The protein below binds the small molecule below.
Small molecule (SMILES): CC(=O)N[C@H]1[C@H](O[C@H]2[C@H](O)[C@@H](NC(C)=O)CO[C@@H]2CO)O[C@H](CO)[C@@H](O)[C@@H]1O

Binding-site contacts:
Ligand atom C8 contacts residue GLY157 of chain 15.F at 4.5 Å.
Ligand atom C6 contacts residue ASP155 of chain 15.F at 4.3 Å.
Ligand atom O5 contacts residue ASN154 of chain 15.F at 2.4 Å (h-bond).
Ligand atom O5 contacts residue THR156 of chain 15.F at 3.8 Å.
Ligand atom C6 contacts residue GLY157 of chain 15.F at 4.2 Å.
Ligand atom C2 contacts residue ASN154 of chain 15.F at 3.5 Å.
Ligand atom C5 contacts residue ASN154 of chain 15.F at 2.1 Å.
Ligand atom C7 contacts residue THR156 of chain 15.F at 3.4 Å.
Ligand atom O6 contacts residue THR156 of chain 15.F at 1.2 Å (h-bond).
Ligand atom N2 contacts residue GLY150 of chain 15.F at 4.1 Å.
Ligand atom O4 contacts residue ASN154 of chain 15.F at 3.5 Å (h-bond).
Ligand atom O6 contacts residue ASP155 of chain 15.F at 4.2 Å.
Ligand atom O4 contacts residue THR156 of chain 15.F at 4.2 Å.
Ligand atom C8 contacts residue MET151 of chain 15.F at 4.1 Å (hydrophobic).
Ligand atom C4 contacts residue ASN154 of chain 15.F at 3.2 Å.
Ligand atom O7 contacts residue THR156 of chain 15.F at 2.4 Å.
Ligand atom C6 contacts residue THR156 of chain 15.F at 1.8 Å.
Ligand atom C4 contacts residue THR156 of chain 15.F at 4.1 Å.
Ligand atom O5 contacts residue ARG164 of chain 15.F at 4.3 Å.
Ligand atom N2 contacts residue ASN154 of chain 15.F at 4.3 Å.
Ligand atom C3 contacts residue ASN154 of chain 15.F at 3.5 Å.
Ligand atom C5 contacts residue THR156 of chain 15.F at 3.2 Å.
Ligand atom O7 contacts residue HIS148 of chain 15.F at 3.3 Å (h-bond).
Ligand atom C1 contacts residue MET151 of chain 15.F at 3.6 Å (hydrophobic).
Ligand atom C6 contacts residue ASN154 of chain 15.F at 3.0 Å.
Ligand atom N2 contacts residue HIS148 of chain 15.F at 2.8 Å (h-bond).
Ligand atom C2 contacts residue MET151 of chain 15.F at 4.1 Å (hydrophobic).
Ligand atom O6 contacts residue ASN154 of chain 15.F at 2.4 Å (h-bond).
Ligand atom C2 contacts residue HIS148 of chain 15.F at 4.2 Å.
Ligand atom C1 contacts residue ASN154 of chain 15.F at 2.5 Å.
Ligand atom C2 contacts residue GLY150 of chain 15.F at 4.5 Å.
Ligand atom N2 contacts residue MET151 of chain 15.F at 3.4 Å.
Ligand atom C7 contacts residue MET151 of chain 15.F at 4.0 Å (hydrophobic).
Ligand atom C8 contacts residue HIS148 of chain 15.F at 1.2 Å.
Ligand atom C8 contacts residue THR156 of chain 15.F at 2.9 Å.
Ligand atom C7 contacts residue HIS148 of chain 15.F at 2.3 Å.
Ligand atom C1 contacts residue GLY150 of chain 15.F at 3.8 Å.
Ligand atom N2 contacts residue THR156 of chain 15.F at 4.3 Å.

Sequence of chain 15.F:
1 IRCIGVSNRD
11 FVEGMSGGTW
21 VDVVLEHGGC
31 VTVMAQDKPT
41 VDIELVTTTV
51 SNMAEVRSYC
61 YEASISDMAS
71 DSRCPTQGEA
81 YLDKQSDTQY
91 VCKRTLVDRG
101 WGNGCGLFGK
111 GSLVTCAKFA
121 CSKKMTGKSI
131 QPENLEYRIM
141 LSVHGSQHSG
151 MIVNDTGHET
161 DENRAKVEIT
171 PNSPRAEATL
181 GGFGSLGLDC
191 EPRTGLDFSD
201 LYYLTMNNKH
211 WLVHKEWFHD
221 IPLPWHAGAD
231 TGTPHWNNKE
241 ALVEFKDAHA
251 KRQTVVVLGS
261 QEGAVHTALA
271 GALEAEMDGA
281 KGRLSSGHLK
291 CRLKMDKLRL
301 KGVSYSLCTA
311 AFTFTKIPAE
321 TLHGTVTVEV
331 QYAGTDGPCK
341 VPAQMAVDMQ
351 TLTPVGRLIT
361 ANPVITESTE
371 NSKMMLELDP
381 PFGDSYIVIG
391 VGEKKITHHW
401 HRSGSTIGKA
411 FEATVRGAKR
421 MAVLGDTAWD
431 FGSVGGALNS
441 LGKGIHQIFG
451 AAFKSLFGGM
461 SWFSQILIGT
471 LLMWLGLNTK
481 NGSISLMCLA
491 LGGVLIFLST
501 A